Binding-site contacts:
Ligand atom C3 contacts residue LEU558 of chain 1.A at 3.8 Å (hydrophobic).
Ligand atom P contacts residue ARG560 of chain 1.A at 3.8 Å.
Ligand atom C3 contacts residue ARG616 of chain 1.A at 3.8 Å.
Ligand atom O3P contacts residue ARG616 of chain 1.A at 2.4 Å (salt-bridge).
Ligand atom C1 contacts residue GLU744 of chain 1.A at 3.7 Å.
Ligand atom O1 contacts residue GLY765 of chain 1.A at 3.0 Å.
Ligand atom O2' contacts residue ASP768 of chain 1.A at 3.1 Å (salt-bridge).
Ligand atom C1 contacts residue MG1 of chain 1.B at 3.1 Å.
Ligand atom O1 contacts residue ASN767 of chain 1.A at 2.5 Å (h-bond).
Ligand atom O2 contacts residue MG1 of chain 1.B at 2.3 Å.
Ligand atom O1 contacts residue THR766 of chain 1.A at 3.0 Å (h-bond).
Ligand atom O1 contacts residue GLY831 of chain 1.A at 2.9 Å.
Ligand atom C1 contacts residue ASN767 of chain 1.A at 3.4 Å.
Ligand atom O2' contacts residue THR766 of chain 1.A at 3.8 Å.
Ligand atom C1 contacts residue GLY765 of chain 1.A at 3.1 Å.
Ligand atom O3P contacts residue LEU558 of chain 1.A at 4.0 Å.
Ligand atom O1 contacts residue ASP768 of chain 1.A at 3.8 Å.
Ligand atom O2P contacts residue ASN767 of chain 1.A at 2.9 Å (h-bond).
Ligand atom C3 contacts residue CYS830 of chain 1.A at 3.7 Å (hydrophobic).
Ligand atom O2' contacts residue GLU744 of chain 1.A at 2.8 Å (salt-bridge).
Ligand atom C2 contacts residue MG1 of chain 1.B at 3.1 Å.
Ligand atom O2' contacts residue GLY765 of chain 1.A at 2.9 Å (h-bond).
Ligand atom O2' contacts residue MG1 of chain 1.B at 2.5 Å.
Ligand atom P contacts residue ASN767 of chain 1.A at 3.4 Å.
Ligand atom O1P contacts residue ARG560 of chain 1.A at 2.6 Å (salt-bridge).
Ligand atom C2 contacts residue ARG616 of chain 1.A at 3.9 Å.
Ligand atom O3P contacts residue ARG560 of chain 1.A at 3.0 Å (salt-bridge).
Ligand atom O2' contacts residue ASN767 of chain 1.A at 3.5 Å (h-bond).
Ligand atom C1 contacts residue THR766 of chain 1.A at 3.6 Å.
Ligand atom C2 contacts residue ASN767 of chain 1.A at 4.0 Å.
Ligand atom O1P contacts residue ASN767 of chain 1.A at 3.3 Å (h-bond).
Ligand atom O2 contacts residue GLU744 of chain 1.A at 3.4 Å (salt-bridge).
Ligand atom O2 contacts residue MET742 of chain 1.A at 3.1 Å.
Ligand atom C2 contacts residue MET742 of chain 1.A at 3.9 Å (hydrophobic).
Ligand atom P contacts residue ARG616 of chain 1.A at 3.6 Å.
Ligand atom O2 contacts residue ARG616 of chain 1.A at 3.0 Å (salt-bridge).
Ligand atom C1 contacts residue ASP768 of chain 1.A at 3.8 Å.
Ligand atom C2 contacts residue GLU744 of chain 1.A at 4.0 Å.
Ligand atom C2 contacts residue GLY765 of chain 1.A at 3.9 Å.
Ligand atom C3 contacts residue ASN767 of chain 1.A at 3.7 Å.

Sequence of chain 1.A:
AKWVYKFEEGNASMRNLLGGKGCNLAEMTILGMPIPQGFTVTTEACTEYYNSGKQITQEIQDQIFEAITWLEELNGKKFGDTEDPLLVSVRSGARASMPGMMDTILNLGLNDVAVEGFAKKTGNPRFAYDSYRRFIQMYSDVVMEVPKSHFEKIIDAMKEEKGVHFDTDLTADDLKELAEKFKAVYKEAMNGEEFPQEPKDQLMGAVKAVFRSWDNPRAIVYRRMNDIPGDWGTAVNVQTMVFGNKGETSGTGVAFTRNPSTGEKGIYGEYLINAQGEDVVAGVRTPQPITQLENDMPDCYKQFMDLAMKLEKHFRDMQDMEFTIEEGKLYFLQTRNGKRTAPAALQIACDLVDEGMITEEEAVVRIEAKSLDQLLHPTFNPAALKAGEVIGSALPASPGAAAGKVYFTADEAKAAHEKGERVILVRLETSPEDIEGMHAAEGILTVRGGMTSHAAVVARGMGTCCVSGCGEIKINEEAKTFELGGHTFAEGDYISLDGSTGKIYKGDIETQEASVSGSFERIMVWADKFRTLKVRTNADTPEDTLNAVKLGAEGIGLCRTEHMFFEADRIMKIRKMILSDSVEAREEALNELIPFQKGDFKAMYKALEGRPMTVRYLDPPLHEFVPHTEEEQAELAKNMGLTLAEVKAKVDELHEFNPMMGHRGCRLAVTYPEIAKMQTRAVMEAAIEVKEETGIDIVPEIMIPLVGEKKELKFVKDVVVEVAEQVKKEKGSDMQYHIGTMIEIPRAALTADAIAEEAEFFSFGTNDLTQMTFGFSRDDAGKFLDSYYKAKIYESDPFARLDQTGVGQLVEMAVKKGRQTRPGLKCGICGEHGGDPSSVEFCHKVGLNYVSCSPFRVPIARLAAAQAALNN

The small molecule below binds the protein below.
Small molecule (SMILES): O=C(O)C(=O)CP(=O)(O)O